Binding-site contacts:
Ligand atom C8 contacts residue ASN259 of chain 3.B at 4.1 Å.
Ligand atom O6 contacts residue PHE118 of chain 3.A at 3.9 Å.
Ligand atom C4 contacts residue ASN259 of chain 3.B at 4.2 Å.
Ligand atom C2 contacts residue ASN259 of chain 3.B at 2.4 Å.
Ligand atom N2 contacts residue ASN259 of chain 3.B at 2.9 Å (h-bond).
Ligand atom O5 contacts residue THR116 of chain 3.A at 2.6 Å (h-bond).
Ligand atom C6 contacts residue PHE118 of chain 3.A at 4.4 Å (hydrophobic).
Ligand atom C3 contacts residue ASN259 of chain 3.B at 3.8 Å.
Ligand atom C1 contacts residue ASN259 of chain 3.B at 1.4 Å.
Ligand atom C5 contacts residue THR116 of chain 3.A at 3.5 Å.
Ligand atom O7 contacts residue ASN259 of chain 3.B at 3.0 Å (h-bond).
Ligand atom O6 contacts residue LYS115 of chain 3.A at 4.4 Å.
Ligand atom C7 contacts residue ASN259 of chain 3.B at 3.1 Å.
Ligand atom C5 contacts residue ASN259 of chain 3.B at 3.7 Å.
Ligand atom O5 contacts residue ASN259 of chain 3.B at 2.4 Å (h-bond).
Ligand atom C1 contacts residue THR116 of chain 3.A at 3.3 Å.
Ligand atom C6 contacts residue THR116 of chain 3.A at 3.5 Å.
Ligand atom C6 contacts residue LYS115 of chain 3.A at 3.9 Å.

Sequence of chain 3.A:
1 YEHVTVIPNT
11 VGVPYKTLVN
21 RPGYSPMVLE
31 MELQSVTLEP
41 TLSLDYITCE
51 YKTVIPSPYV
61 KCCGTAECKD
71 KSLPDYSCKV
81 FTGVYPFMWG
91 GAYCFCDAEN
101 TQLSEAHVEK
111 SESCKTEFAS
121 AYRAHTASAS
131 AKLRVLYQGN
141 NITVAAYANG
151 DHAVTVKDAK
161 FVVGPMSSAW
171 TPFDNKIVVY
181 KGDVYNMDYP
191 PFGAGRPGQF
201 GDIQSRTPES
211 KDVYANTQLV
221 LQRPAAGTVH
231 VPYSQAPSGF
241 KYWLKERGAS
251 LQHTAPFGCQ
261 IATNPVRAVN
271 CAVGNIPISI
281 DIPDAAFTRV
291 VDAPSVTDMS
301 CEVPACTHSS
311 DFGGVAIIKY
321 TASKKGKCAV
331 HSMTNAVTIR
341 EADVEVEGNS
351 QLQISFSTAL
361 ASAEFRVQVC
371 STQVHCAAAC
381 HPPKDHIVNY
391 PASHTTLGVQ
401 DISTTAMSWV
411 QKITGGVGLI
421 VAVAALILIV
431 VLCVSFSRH

This small molecule binds to this protein.
Small molecule (SMILES): CC(=O)N[C@@H]1[C@@H](O)[C@H](O)[C@@H](CO)O[C@H]1O

Sequence of chain 3.B:
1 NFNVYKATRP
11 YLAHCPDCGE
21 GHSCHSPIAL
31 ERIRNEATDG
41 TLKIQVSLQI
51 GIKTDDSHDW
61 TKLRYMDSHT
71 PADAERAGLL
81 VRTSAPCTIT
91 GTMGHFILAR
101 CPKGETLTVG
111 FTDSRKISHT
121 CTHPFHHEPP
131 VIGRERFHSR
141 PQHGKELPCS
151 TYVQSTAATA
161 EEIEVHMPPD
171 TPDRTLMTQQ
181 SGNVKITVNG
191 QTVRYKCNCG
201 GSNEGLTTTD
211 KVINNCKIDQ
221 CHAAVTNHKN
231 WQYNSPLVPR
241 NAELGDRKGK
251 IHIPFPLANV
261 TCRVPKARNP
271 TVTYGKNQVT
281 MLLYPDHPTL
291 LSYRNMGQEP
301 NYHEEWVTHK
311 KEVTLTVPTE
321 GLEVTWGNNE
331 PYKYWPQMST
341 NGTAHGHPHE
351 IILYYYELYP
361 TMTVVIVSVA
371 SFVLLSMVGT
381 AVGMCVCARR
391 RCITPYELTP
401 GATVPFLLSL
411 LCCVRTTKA